Binding-site contacts:
Ligand atom C8 contacts residue THR183 of chain 1.A at 3.5 Å.
Ligand atom N2 contacts residue THR183 of chain 1.A at 3.0 Å (h-bond).
Ligand atom C3 contacts residue ASP73 of chain 1.C at 3.8 Å.
Ligand atom O6 contacts residue ARG177 of chain 1.A at 3.1 Å (salt-bridge).
Ligand atom C7 contacts residue THR183 of chain 1.A at 3.7 Å.
Ligand atom C8 contacts residue SER75 of chain 1.C at 3.4 Å.
Ligand atom O3 contacts residue ASP73 of chain 1.C at 2.8 Å (salt-bridge).
Ligand atom C5 contacts residue ASN182 of chain 1.A at 3.6 Å.
Ligand atom O3 contacts residue MAN1 of chain 1.CA at 3.0 Å.
Ligand atom O6 contacts residue MAN1 of chain 1.CA at 2.1 Å (h-bond).
Ligand atom O2 contacts residue TYR80 of chain 1.C at 3.6 Å.
Ligand atom O5 contacts residue ASP73 of chain 1.C at 2.9 Å (salt-bridge).
Ligand atom C3 contacts residue ASN182 of chain 1.A at 3.8 Å.
Ligand atom O7 contacts residue MAN1 of chain 1.CA at 2.9 Å (h-bond).
Ligand atom C1 contacts residue THR183 of chain 1.A at 3.8 Å.
Ligand atom O4 contacts residue TYR71 of chain 1.C at 2.8 Å (h-bond).
Ligand atom O3 contacts residue THR19 of chain 1.C at 3.6 Å.
Ligand atom O6 contacts residue ASP73 of chain 1.C at 2.9 Å (salt-bridge).
Ligand atom C2 contacts residue ASN182 of chain 1.A at 2.4 Å.
Ligand atom C1 contacts residue TYR80 of chain 1.C at 3.7 Å (hydrophobic).
Ligand atom C2 contacts residue THR19 of chain 1.C at 3.7 Å.
Ligand atom N2 contacts residue ASN182 of chain 1.A at 2.9 Å (h-bond).
Ligand atom N2 contacts residue MAN1 of chain 1.CA at 3.6 Å.
Ligand atom C8 contacts residue MAN1 of chain 1.CA at 3.5 Å.
Ligand atom C1 contacts residue ASP73 of chain 1.C at 3.8 Å.
Ligand atom C1 contacts residue ARG177 of chain 1.A at 3.6 Å.
Ligand atom C5 contacts residue ASP73 of chain 1.C at 3.8 Å.
Ligand atom O3 contacts residue SER75 of chain 1.C at 3.7 Å.
Ligand atom C6 contacts residue MAN1 of chain 1.CA at 3.2 Å.
Ligand atom C5 contacts residue TYR71 of chain 1.C at 3.7 Å (hydrophobic).
Ligand atom O5 contacts residue ASN182 of chain 1.A at 2.3 Å (h-bond).
Ligand atom O5 contacts residue ARG177 of chain 1.A at 3.0 Å (salt-bridge).
Ligand atom C3 contacts residue THR19 of chain 1.C at 3.8 Å.
Ligand atom O6 contacts residue VAL167 of chain 1.A at 3.7 Å.
Ligand atom N2 contacts residue SER75 of chain 1.C at 3.6 Å.
Ligand atom C7 contacts residue SER75 of chain 1.C at 3.5 Å.
Ligand atom O4 contacts residue ASP73 of chain 1.C at 3.7 Å.
Ligand atom C6 contacts residue ASP73 of chain 1.C at 3.6 Å.
Ligand atom C1 contacts residue ASN182 of chain 1.A at 1.4 Å.
Ligand atom C7 contacts residue MAN1 of chain 1.CA at 3.0 Å.

The small molecule below binds the protein below.
Small molecule (SMILES): CC(=O)N[C@H]1[C@H](O[C@H]2[C@H](O)[C@@H](NC(C)=O)CO[C@@H]2CO)O[C@H](CO)[C@@H](O[C@@H]2O[C@H](CO)[C@@H](O)[C@H](O[C@H]3O[C@H](CO)[C@@H](O)[C@H](O)[C@@H]3O)[C@@H]2O)[C@@H]1O

Sequence of chain 1.C:
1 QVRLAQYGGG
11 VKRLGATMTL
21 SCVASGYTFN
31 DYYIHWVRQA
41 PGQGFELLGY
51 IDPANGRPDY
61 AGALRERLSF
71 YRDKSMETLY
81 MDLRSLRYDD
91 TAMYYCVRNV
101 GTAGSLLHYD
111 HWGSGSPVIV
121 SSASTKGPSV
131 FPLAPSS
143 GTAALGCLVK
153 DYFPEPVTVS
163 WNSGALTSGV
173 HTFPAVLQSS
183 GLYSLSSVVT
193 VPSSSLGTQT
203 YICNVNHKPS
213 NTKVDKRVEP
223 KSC

Sequence of chain 1.A:
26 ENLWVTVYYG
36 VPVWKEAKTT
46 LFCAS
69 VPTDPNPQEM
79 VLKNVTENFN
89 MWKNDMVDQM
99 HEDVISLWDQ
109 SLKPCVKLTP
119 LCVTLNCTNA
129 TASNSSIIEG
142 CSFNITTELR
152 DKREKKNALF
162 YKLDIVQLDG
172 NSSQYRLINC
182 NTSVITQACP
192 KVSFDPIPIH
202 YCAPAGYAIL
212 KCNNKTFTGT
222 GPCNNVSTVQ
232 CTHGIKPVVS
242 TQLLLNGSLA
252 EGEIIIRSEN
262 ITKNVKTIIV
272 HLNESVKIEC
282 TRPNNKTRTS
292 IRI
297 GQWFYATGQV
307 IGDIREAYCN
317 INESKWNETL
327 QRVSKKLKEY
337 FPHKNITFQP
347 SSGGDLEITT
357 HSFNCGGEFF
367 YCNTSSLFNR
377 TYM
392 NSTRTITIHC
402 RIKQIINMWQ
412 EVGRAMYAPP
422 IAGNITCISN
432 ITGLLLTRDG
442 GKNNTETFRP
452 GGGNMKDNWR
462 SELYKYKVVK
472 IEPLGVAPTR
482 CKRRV